A protein and the small-molecule ligand that binds it are described below.
Small molecule (SMILES): CO[C@@H]1O[C@@H](C(=O)O)[C@@H](O[C@H]2O[C@H](CO)[C@@H](O)[C@H](O)[C@H]2NS(=O)(=O)O)[C@H](O)[C@H]1OS(=O)(=O)O

Binding-site contacts:
Ligand atom S1 contacts residue LYS119 of chain 1.B at 3.2 Å (salt-bridge).
Ligand atom O2 contacts residue ASN19 of chain 1.B at 3.8 Å.
Ligand atom OS3 contacts residue GLN128 of chain 1.B at 3.2 Å.
Ligand atom C3 contacts residue ASN19 of chain 1.B at 3.3 Å.
Ligand atom OS2 contacts residue ASN19 of chain 1.B at 3.7 Å.
Ligand atom O1S contacts residue LYS119 of chain 1.B at 4.4 Å.
Ligand atom C3 contacts residue LYS114 of chain 1.B at 3.7 Å.
Ligand atom OS1 contacts residue GLN128 of chain 1.B at 2.9 Å (h-bond).
Ligand atom S contacts residue LYS129 of chain 1.B at 3.8 Å.
Ligand atom OS2 contacts residue ALA130 of chain 1.B at 2.9 Å (h-bond).
Ligand atom S1 contacts residue ASN19 of chain 1.B at 4.0 Å.
Ligand atom O3 contacts residue ASN19 of chain 1.B at 2.9 Å (h-bond).
Ligand atom C4 contacts residue LYS114 of chain 1.B at 4.2 Å.
Ligand atom S1 contacts residue LYS113 of chain 1.B at 3.9 Å.
Ligand atom O1 contacts residue LYS129 of chain 1.B at 4.2 Å.
Ligand atom C7 contacts residue LYS114 of chain 1.B at 4.3 Å.
Ligand atom O3S contacts residue LYS119 of chain 1.B at 2.8 Å (salt-bridge).
Ligand atom N2 contacts residue LYS119 of chain 1.B at 4.2 Å.
Ligand atom O3 contacts residue LYS119 of chain 1.B at 3.9 Å.
Ligand atom O1S contacts residue LYS114 of chain 1.B at 3.0 Å (salt-bridge).
Ligand atom OS2 contacts residue GLN128 of chain 1.B at 3.3 Å.
Ligand atom S1 contacts residue LYS114 of chain 1.B at 4.3 Å.
Ligand atom C2 contacts residue LYS129 of chain 1.B at 4.2 Å.
Ligand atom O3 contacts residue LYS114 of chain 1.B at 2.5 Å.
Ligand atom S contacts residue ALA130 of chain 1.B at 4.2 Å.
Ligand atom S contacts residue ASN19 of chain 1.B at 4.4 Å.
Ligand atom OS3 contacts residue LYS129 of chain 1.B at 3.1 Å (salt-bridge).
Ligand atom O3S contacts residue LYS113 of chain 1.B at 3.8 Å.
Ligand atom O2S contacts residue LYS119 of chain 1.B at 2.6 Å (salt-bridge).
Ligand atom S contacts residue GLN128 of chain 1.B at 3.7 Å.
Ligand atom O2S contacts residue ARG123 of chain 1.B at 3.9 Å.
Ligand atom O1S contacts residue ASN19 of chain 1.B at 3.8 Å.
Ligand atom O2S contacts residue LYS113 of chain 1.B at 3.9 Å.
Ligand atom O3S contacts residue ALA130 of chain 1.B at 3.9 Å.
Ligand atom O3S contacts residue ASN19 of chain 1.B at 3.4 Å (h-bond).
Ligand atom O1S contacts residue LYS113 of chain 1.B at 3.0 Å.
Ligand atom OS2 contacts residue LYS129 of chain 1.B at 3.3 Å (salt-bridge).
Ligand atom C2 contacts residue ASN19 of chain 1.B at 3.3 Å.
Ligand atom OS3 contacts residue GLY127 of chain 1.B at 4.4 Å.
Ligand atom OS1 contacts residue LYS119 of chain 1.B at 3.9 Å.

Sequence of chain 1.B:
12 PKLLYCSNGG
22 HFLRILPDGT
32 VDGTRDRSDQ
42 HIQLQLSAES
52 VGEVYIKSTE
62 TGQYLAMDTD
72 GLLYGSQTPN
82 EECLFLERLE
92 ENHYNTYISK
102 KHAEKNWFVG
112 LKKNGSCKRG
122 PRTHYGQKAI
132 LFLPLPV